A small-molecule ligand and the protein it binds are described below.
Small molecule (SMILES): N#C[Fe]([Ni])(C#N)C=O

Sequence of chain 1.A:
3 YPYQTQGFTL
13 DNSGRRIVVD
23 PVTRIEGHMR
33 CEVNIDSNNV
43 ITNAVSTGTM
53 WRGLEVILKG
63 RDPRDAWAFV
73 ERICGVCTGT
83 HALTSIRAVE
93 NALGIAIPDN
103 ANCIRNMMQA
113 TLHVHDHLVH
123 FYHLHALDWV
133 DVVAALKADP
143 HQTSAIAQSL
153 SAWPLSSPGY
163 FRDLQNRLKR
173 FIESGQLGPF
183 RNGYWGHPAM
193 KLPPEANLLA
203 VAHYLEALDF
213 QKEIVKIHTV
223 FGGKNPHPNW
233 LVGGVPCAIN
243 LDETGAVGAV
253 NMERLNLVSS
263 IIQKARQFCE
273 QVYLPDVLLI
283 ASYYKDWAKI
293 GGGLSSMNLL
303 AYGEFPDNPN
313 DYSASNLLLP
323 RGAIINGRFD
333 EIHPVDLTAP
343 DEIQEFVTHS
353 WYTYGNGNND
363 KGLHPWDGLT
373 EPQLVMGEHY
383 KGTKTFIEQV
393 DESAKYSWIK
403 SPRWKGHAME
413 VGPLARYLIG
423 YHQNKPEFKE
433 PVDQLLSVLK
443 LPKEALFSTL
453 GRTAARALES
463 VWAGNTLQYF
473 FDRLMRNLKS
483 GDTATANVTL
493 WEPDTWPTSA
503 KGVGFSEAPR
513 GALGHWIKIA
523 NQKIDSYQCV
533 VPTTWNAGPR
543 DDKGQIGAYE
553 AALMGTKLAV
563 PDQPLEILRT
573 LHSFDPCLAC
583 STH

Binding-site contacts:
Ligand atom C3 contacts residue ALA510 of chain 1.A at 4.0 Å (hydrophobic).
Ligand atom O3 contacts residue CYS582 of chain 1.A at 3.3 Å (h-bond).
Ligand atom O3 contacts residue THR82 of chain 1.A at 3.4 Å.
Ligand atom N2 contacts residue ARG512 of chain 1.A at 3.8 Å.
Ligand atom NI contacts residue CYS76 of chain 1.A at 2.4 Å.
Ligand atom NI contacts residue CYS579 of chain 1.A at 2.3 Å.
Ligand atom C1 contacts residue ALA510 of chain 1.A at 3.5 Å (hydrophobic).
Ligand atom C3 contacts residue HIS83 of chain 1.A at 3.6 Å.
Ligand atom N1 contacts residue CYS79 of chain 1.A at 3.6 Å.
Ligand atom N2 contacts residue PRO534 of chain 1.A at 3.5 Å.
Ligand atom N2 contacts residue CYS582 of chain 1.A at 3.5 Å.
Ligand atom NI contacts residue CYS79 of chain 1.A at 2.2 Å.
Ligand atom FE contacts residue ARG512 of chain 1.A at 3.9 Å.
Ligand atom C1 contacts residue ARG512 of chain 1.A at 3.5 Å.
Ligand atom C1 contacts residue PRO511 of chain 1.A at 3.8 Å (hydrophobic).
Ligand atom O3 contacts residue VAL533 of chain 1.A at 3.3 Å.
Ligand atom O3 contacts residue HIS83 of chain 1.A at 3.2 Å (h-bond).
Ligand atom N2 contacts residue THR535 of chain 1.A at 3.1 Å (h-bond).
Ligand atom N1 contacts residue ALA510 of chain 1.A at 3.1 Å.
Ligand atom C2 contacts residue ARG512 of chain 1.A at 3.5 Å.
Ligand atom O3 contacts residue LEU515 of chain 1.A at 3.3 Å.
Ligand atom N1 contacts residue ARG512 of chain 1.A at 2.7 Å (salt-bridge).
Ligand atom C1 contacts residue CYS79 of chain 1.A at 2.9 Å (hydrophobic).
Ligand atom O3 contacts residue ALA510 of chain 1.A at 3.8 Å.
Ligand atom C2 contacts residue VAL533 of chain 1.A at 3.7 Å (hydrophobic).
Ligand atom C3 contacts residue VAL533 of chain 1.A at 3.5 Å (hydrophobic).
Ligand atom C1 contacts residue CYS582 of chain 1.A at 4.0 Å (hydrophobic).
Ligand atom O3 contacts residue CYS79 of chain 1.A at 4.0 Å.
Ligand atom C3 contacts residue CYS582 of chain 1.A at 2.5 Å (hydrophobic).
Ligand atom C3 contacts residue CYS79 of chain 1.A at 3.2 Å (hydrophobic).
Ligand atom C2 contacts residue CYS582 of chain 1.A at 2.7 Å (hydrophobic).
Ligand atom C2 contacts residue PRO534 of chain 1.A at 3.8 Å (hydrophobic).
Ligand atom C3 contacts residue THR82 of chain 1.A at 3.7 Å.
Ligand atom O3 contacts residue PRO534 of chain 1.A at 3.6 Å.
Ligand atom N2 contacts residue VAL533 of chain 1.A at 3.6 Å.
Ligand atom FE contacts residue CYS582 of chain 1.A at 2.1 Å.
Ligand atom N1 contacts residue PRO511 of chain 1.A at 2.9 Å (h-bond).
Ligand atom FE contacts residue CYS79 of chain 1.A at 2.4 Å.
Ligand atom NI contacts residue CYS582 of chain 1.A at 2.6 Å.
Ligand atom C3 contacts residue PRO534 of chain 1.A at 3.9 Å (hydrophobic).